This protein binds this small molecule.
Small molecule (SMILES): CC(=O)N[C@H]1[C@H](O[C@H]2[C@H](O)[C@@H](NC(C)=O)CO[C@@H]2CO)O[C@H](CO)[C@@H](O[C@@H]2O[C@H](CO)[C@@H](O)[C@H](O)[C@@H]2O)[C@@H]1O

Sequence of chain 2.C:
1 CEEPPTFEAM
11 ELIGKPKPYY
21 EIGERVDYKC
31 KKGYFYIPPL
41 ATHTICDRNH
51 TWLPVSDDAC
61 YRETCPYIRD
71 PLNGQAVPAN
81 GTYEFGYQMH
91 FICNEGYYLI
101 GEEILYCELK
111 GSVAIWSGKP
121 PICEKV

Binding-site contacts:
Ligand atom C4 contacts residue ASN80 of chain 2.C at 4.3 Å.
Ligand atom O4 contacts residue GLN88 of chain 2.C at 3.0 Å (h-bond).
Ligand atom C7 contacts residue GLN88 of chain 2.C at 4.2 Å.
Ligand atom C7 contacts residue ASN80 of chain 2.C at 3.4 Å.
Ligand atom C8 contacts residue ILE104 of chain 2.C at 3.4 Å (hydrophobic).
Ligand atom C2 contacts residue ASN80 of chain 2.C at 2.5 Å.
Ligand atom C3 contacts residue GLN88 of chain 2.C at 3.4 Å.
Ligand atom O5 contacts residue ALA79 of chain 2.C at 3.7 Å.
Ligand atom O5 contacts residue GLN88 of chain 2.C at 3.5 Å (h-bond).
Ligand atom C5 contacts residue ALA79 of chain 2.C at 4.3 Å (hydrophobic).
Ligand atom O7 contacts residue ASN80 of chain 2.C at 3.0 Å (h-bond).
Ligand atom C8 contacts residue TYR106 of chain 2.C at 4.1 Å (hydrophobic).
Ligand atom C1 contacts residue GLN88 of chain 2.C at 3.2 Å.
Ligand atom C1 contacts residue ALA79 of chain 2.C at 4.4 Å (hydrophobic).
Ligand atom C3 contacts residue ASN80 of chain 2.C at 3.8 Å.
Ligand atom N2 contacts residue ASN80 of chain 2.C at 2.8 Å (h-bond).
Ligand atom C8 contacts residue HIS90 of chain 2.C at 4.4 Å.
Ligand atom C5 contacts residue ASN80 of chain 2.C at 3.7 Å.
Ligand atom C8 contacts residue TYR87 of chain 2.C at 3.5 Å (hydrophobic).
Ligand atom C1 contacts residue ASN80 of chain 2.C at 1.5 Å.
Ligand atom C7 contacts residue TYR87 of chain 2.C at 4.0 Å (hydrophobic).
Ligand atom C6 contacts residue ALA79 of chain 2.C at 4.2 Å (hydrophobic).
Ligand atom O5 contacts residue ASN80 of chain 2.C at 2.4 Å (h-bond).
Ligand atom C2 contacts residue GLN88 of chain 2.C at 3.9 Å.
Ligand atom N2 contacts residue GLN88 of chain 2.C at 4.3 Å.
Ligand atom N2 contacts residue TYR87 of chain 2.C at 4.1 Å.
Ligand atom C8 contacts residue GLY86 of chain 2.C at 3.9 Å.
Ligand atom C6 contacts residue HIS90 of chain 2.C at 3.8 Å.
Ligand atom C8 contacts residue GLN88 of chain 2.C at 3.9 Å.
Ligand atom O7 contacts residue TYR87 of chain 2.C at 4.4 Å.
Ligand atom C6 contacts residue GLN88 of chain 2.C at 4.1 Å.
Ligand atom C4 contacts residue GLN88 of chain 2.C at 3.2 Å.
Ligand atom C5 contacts residue GLN88 of chain 2.C at 2.9 Å.
Ligand atom C5 contacts residue HIS90 of chain 2.C at 4.3 Å.